Binding-site contacts:
Ligand atom C3 contacts residue PHE572 of chain 1.C at 3.4 Å (hydrophobic).
Ligand atom O11 contacts residue LYS964 of chain 1.A at 3.1 Å (salt-bridge).
Ligand atom C19 contacts residue ALA624 of chain 1.C at 3.2 Å (hydrophobic).
Ligand atom N1 contacts residue LEU1021 of chain 1.A at 3.3 Å.
Ligand atom O16 contacts residue ARG379 of chain 1.C at 3.2 Å (salt-bridge).
Ligand atom O14 contacts residue ILE597 of chain 1.C at 2.7 Å (h-bond).
Ligand atom O17 contacts residue ARG379 of chain 1.C at 3.3 Å (salt-bridge).
Ligand atom C11 contacts residue LEU1021 of chain 1.A at 3.3 Å (hydrophobic).
Ligand atom O12 contacts residue SER574 of chain 1.C at 2.3 Å (h-bond).
Ligand atom S contacts residue PO41 of chain 1.U at 3.2 Å (h-bond).
Ligand atom C2 contacts residue GLN505 of chain 1.C at 3.5 Å.
Ligand atom P2 contacts residue SER574 of chain 1.C at 3.3 Å.
Ligand atom N4 contacts residue ILE973 of chain 1.A at 2.7 Å (h-bond).
Ligand atom O7 contacts residue LEU1021 of chain 1.A at 3.3 Å.
Ligand atom O10 contacts residue SER574 of chain 1.C at 3.2 Å (h-bond).
Ligand atom O11 contacts residue LYS1017 of chain 1.A at 3.1 Å (salt-bridge).
Ligand atom O17 contacts residue ALA280 of chain 1.C at 3.2 Å (h-bond).
Ligand atom C20 contacts residue THR625 of chain 1.C at 3.5 Å.
Ligand atom O18 contacts residue ASN346 of chain 1.C at 3.0 Å (h-bond).
Ligand atom O11 contacts residue ARG576 of chain 1.C at 3.5 Å (salt-bridge).
Ligand atom O12 contacts residue ARG576 of chain 1.C at 2.7 Å (salt-bridge).
Ligand atom C18 contacts residue ILE597 of chain 1.C at 3.4 Å (hydrophobic).
Ligand atom O16 contacts residue ALA280 of chain 1.C at 3.4 Å.
Ligand atom C24 contacts residue PO41 of chain 1.U at 3.2 Å.
Ligand atom N4 contacts residue ACO1 of chain 1.H at 3.3 Å (h-bond).
Ligand atom N3 contacts residue ILE970 of chain 1.A at 3.2 Å (h-bond).
Ligand atom O18 contacts residue PHE347 of chain 1.C at 3.1 Å (h-bond).
Ligand atom C19 contacts residue GLU599 of chain 1.C at 3.2 Å.
Ligand atom O10 contacts residue SER577 of chain 1.C at 2.6 Å (h-bond).
Ligand atom O16 contacts residue THR348 of chain 1.C at 3.0 Å (h-bond).
Ligand atom O8 contacts residue PHE533 of chain 1.C at 3.4 Å.
Ligand atom O20 contacts residue THR348 of chain 1.C at 2.9 Å (h-bond).
Ligand atom C26 contacts residue ASN346 of chain 1.C at 3.1 Å.
Ligand atom N6 contacts residue GLU599 of chain 1.C at 2.9 Å (salt-bridge).
Ligand atom C10 contacts residue LEU1021 of chain 1.A at 3.5 Å (hydrophobic).
Ligand atom O18 contacts residue THR348 of chain 1.C at 2.8 Å (h-bond).
Ligand atom N contacts residue LEU1021 of chain 1.A at 3.4 Å.
Ligand atom C10 contacts residue LEU969 of chain 1.A at 3.4 Å (hydrophobic).
Ligand atom O19 contacts residue ALA345 of chain 1.C at 3.2 Å.
Ligand atom O19 contacts residue ASN346 of chain 1.C at 2.5 Å (h-bond).

This protein binds this small molecule.
Small molecule (SMILES): CC(C)(COP(=O)(O)OP(=O)(O)OC[C@H]1O[C@@H](n2cnc3c(N)ncnc32)[C@H](O)[C@@H]1OP(=O)(O)O)[C@@H](O)C(=O)NCCC(=O)NCCSC(=O)C[C@@](O)(CC(=O)O)C(=O)O

Sequence of chain 1.C:
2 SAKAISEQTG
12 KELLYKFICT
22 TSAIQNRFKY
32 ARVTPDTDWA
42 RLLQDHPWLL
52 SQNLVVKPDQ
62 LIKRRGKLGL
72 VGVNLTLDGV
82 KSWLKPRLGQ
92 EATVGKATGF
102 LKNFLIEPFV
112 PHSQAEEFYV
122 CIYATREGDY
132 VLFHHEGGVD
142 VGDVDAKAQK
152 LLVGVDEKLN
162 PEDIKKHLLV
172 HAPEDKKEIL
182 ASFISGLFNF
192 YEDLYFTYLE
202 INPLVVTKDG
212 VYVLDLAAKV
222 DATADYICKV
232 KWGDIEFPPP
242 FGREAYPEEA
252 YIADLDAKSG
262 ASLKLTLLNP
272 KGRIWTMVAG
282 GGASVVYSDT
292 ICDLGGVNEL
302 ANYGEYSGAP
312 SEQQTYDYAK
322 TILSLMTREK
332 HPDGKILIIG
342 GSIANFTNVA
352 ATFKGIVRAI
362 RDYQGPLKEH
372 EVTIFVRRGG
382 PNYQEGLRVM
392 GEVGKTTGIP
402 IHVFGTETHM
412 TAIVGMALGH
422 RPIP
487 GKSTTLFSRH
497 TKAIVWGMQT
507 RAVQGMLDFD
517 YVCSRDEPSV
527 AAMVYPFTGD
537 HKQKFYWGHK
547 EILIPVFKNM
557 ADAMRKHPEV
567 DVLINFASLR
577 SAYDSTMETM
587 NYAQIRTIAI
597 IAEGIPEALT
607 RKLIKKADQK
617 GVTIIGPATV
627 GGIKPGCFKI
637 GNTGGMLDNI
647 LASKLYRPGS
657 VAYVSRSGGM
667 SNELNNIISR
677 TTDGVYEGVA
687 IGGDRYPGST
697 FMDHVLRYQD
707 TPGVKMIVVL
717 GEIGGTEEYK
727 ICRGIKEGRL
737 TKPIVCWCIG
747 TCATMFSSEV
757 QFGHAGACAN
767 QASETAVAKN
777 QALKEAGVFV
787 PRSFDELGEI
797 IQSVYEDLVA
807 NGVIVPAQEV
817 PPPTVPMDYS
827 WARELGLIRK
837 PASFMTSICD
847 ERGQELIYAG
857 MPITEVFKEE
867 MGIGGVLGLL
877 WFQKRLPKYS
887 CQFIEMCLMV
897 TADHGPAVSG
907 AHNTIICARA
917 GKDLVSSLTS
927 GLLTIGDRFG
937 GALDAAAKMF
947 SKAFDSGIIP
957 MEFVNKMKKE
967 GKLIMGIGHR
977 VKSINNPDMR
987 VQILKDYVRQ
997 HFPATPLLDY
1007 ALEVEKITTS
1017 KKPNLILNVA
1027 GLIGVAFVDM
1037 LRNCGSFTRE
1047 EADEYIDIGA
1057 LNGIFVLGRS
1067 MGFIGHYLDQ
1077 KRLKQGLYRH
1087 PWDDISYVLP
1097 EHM

Sequence of chain 1.A:
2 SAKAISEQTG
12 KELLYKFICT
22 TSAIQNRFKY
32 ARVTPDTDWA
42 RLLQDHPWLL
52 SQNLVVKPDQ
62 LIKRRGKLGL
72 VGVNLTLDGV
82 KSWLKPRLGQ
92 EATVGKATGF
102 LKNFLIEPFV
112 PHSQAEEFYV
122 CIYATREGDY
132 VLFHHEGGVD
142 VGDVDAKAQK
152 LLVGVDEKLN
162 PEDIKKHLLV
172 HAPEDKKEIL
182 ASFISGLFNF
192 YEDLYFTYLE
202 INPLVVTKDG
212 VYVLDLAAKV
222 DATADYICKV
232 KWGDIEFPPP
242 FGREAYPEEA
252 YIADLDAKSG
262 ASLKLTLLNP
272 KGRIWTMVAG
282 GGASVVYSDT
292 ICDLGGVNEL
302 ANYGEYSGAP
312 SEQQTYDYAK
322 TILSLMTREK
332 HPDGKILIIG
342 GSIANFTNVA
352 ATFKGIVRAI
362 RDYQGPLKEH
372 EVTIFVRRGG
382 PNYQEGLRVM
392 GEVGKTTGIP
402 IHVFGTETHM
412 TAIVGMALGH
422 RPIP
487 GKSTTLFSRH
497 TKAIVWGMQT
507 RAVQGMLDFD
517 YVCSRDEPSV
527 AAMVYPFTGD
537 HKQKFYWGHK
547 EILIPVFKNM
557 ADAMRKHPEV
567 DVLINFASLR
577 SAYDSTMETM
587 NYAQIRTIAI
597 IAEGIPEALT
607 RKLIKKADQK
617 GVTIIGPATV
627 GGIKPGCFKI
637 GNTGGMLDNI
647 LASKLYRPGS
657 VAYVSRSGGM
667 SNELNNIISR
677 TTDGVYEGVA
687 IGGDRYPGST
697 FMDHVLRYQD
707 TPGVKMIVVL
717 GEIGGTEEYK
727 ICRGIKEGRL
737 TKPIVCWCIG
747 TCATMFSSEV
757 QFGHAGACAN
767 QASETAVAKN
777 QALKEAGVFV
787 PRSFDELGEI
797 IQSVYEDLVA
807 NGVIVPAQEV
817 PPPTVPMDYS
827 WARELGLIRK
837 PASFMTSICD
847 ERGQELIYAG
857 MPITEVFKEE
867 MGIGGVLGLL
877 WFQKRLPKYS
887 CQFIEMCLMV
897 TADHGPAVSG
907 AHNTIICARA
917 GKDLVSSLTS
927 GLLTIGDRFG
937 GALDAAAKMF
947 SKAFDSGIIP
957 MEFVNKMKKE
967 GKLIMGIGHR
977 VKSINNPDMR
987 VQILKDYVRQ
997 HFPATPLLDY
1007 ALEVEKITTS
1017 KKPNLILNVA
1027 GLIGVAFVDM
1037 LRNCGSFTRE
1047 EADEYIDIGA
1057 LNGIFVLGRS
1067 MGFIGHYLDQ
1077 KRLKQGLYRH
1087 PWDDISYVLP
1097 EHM